This small molecule binds to this protein.
Small molecule (SMILES): CC(=O)N[C@H]1[C@H](O[C@H]2[C@H](O)[C@@H](NC(C)=O)CO[C@@H]2CO)O[C@H](CO)[C@@H](O)[C@@H]1O

Binding-site contacts:
Ligand atom C6 contacts residue GLN26 of chain 1.B at 4.0 Å.
Ligand atom O5 contacts residue SER25 of chain 1.B at 4.4 Å.
Ligand atom O5 contacts residue ASN23 of chain 1.B at 2.3 Å (h-bond).
Ligand atom O6 contacts residue SER25 of chain 1.B at 4.3 Å.
Ligand atom C7 contacts residue ASN23 of chain 1.B at 3.8 Å.
Ligand atom O6 contacts residue ASN23 of chain 1.B at 4.4 Å.
Ligand atom O5 contacts residue GLN26 of chain 1.B at 3.8 Å.
Ligand atom O6 contacts residue GLN26 of chain 1.B at 2.7 Å (h-bond).
Ligand atom C4 contacts residue ASN23 of chain 1.B at 4.2 Å.
Ligand atom C8 contacts residue ASN23 of chain 1.B at 4.0 Å.
Ligand atom C1 contacts residue ASN23 of chain 1.B at 1.4 Å.
Ligand atom C3 contacts residue ASN23 of chain 1.B at 3.8 Å.
Ligand atom C2 contacts residue ASN23 of chain 1.B at 2.5 Å.
Ligand atom N2 contacts residue ASN23 of chain 1.B at 3.0 Å (h-bond).
Ligand atom C5 contacts residue ASN23 of chain 1.B at 3.6 Å.

Sequence of chain 1.B:
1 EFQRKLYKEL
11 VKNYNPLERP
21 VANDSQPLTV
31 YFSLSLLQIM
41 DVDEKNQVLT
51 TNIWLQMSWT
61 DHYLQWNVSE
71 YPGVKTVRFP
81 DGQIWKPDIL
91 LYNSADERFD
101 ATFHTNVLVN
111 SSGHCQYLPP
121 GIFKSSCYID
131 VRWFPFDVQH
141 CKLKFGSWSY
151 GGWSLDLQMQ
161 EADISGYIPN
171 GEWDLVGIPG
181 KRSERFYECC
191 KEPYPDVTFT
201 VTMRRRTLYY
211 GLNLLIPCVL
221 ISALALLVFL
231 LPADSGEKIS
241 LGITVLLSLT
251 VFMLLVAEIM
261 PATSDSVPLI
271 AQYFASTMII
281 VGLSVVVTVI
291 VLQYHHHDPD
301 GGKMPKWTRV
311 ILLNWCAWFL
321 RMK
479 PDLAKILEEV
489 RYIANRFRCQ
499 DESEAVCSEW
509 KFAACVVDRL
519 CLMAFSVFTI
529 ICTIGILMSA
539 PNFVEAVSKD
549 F